Sequence of chain 1.H:
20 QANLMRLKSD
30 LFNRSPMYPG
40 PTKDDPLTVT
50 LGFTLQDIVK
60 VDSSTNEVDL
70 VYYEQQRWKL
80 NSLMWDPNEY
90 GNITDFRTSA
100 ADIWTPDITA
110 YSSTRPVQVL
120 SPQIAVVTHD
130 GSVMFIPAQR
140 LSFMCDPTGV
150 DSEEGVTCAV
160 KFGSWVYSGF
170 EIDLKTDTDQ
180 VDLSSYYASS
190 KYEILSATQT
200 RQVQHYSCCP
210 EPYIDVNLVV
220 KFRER

Sequence of chain 1.G:
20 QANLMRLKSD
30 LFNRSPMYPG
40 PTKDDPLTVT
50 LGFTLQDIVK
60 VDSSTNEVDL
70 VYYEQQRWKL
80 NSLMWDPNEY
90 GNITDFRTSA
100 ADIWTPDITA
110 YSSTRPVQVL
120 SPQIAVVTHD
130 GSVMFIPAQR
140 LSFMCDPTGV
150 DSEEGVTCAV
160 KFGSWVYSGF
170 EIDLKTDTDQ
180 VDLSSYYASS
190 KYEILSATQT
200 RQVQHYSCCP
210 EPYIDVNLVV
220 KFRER

Binding-site contacts:
Ligand atom C7 contacts residue TRP164 of chain 1.G at 3.5 Å (hydrophobic).
Ligand atom C4 contacts residue TYR72 of chain 1.H at 4.3 Å (hydrophobic).
Ligand atom C11 contacts residue TYR212 of chain 1.G at 4.0 Å (hydrophobic).
Ligand atom C1 contacts residue TYR72 of chain 1.H at 3.8 Å (hydrophobic).
Ligand atom C12 contacts residue TYR212 of chain 1.G at 4.2 Å (hydrophobic).
Ligand atom C10 contacts residue TYR212 of chain 1.G at 3.8 Å (hydrophobic).
Ligand atom C12 contacts residue TYR205 of chain 1.G at 3.9 Å (hydrophobic).
Ligand atom C7 contacts residue ILE135 of chain 1.H at 4.3 Å (hydrophobic).
Ligand atom C8 contacts residue TRP164 of chain 1.G at 4.4 Å (hydrophobic).
Ligand atom C15 contacts residue TRP164 of chain 1.G at 4.2 Å (hydrophobic).
Ligand atom C2 contacts residue TRP164 of chain 1.G at 4.4 Å (hydrophobic).
Ligand atom C5 contacts residue TRP164 of chain 1.G at 4.3 Å (hydrophobic).
Ligand atom C3 contacts residue TYR72 of chain 1.H at 4.3 Å (hydrophobic).
Ligand atom O1 contacts residue TYR110 of chain 1.G at 4.1 Å.
Ligand atom C6 contacts residue TRP164 of chain 1.G at 3.5 Å (hydrophobic).
Ligand atom C11 contacts residue TYR205 of chain 1.G at 3.8 Å (hydrophobic).
Ligand atom C2 contacts residue ILE135 of chain 1.H at 3.6 Å (hydrophobic).
Ligand atom C1 contacts residue TRP164 of chain 1.G at 4.4 Å (hydrophobic).
Ligand atom CL contacts residue TYR212 of chain 1.G at 3.9 Å.
Ligand atom C1 contacts residue TYR110 of chain 1.G at 3.7 Å (hydrophobic).
Ligand atom C14 contacts residue TYR212 of chain 1.G at 3.6 Å (hydrophobic).
Ligand atom C9 contacts residue SER163 of chain 1.G at 4.5 Å.
Ligand atom C15 contacts residue TYR212 of chain 1.G at 3.6 Å (hydrophobic).
Ligand atom N2 contacts residue TYR72 of chain 1.H at 4.2 Å.
Ligand atom C13 contacts residue TYR212 of chain 1.G at 3.9 Å (hydrophobic).
Ligand atom C9 contacts residue TYR110 of chain 1.G at 4.1 Å (hydrophobic).
Ligand atom C8 contacts residue TYR110 of chain 1.G at 3.7 Å (hydrophobic).
Ligand atom C9 contacts residue TYR212 of chain 1.G at 4.2 Å (hydrophobic).

The protein below binds the small molecule below.
Small molecule (SMILES): NC[C@@H](OCc1ccc(Cl)cc1)c1ccccc1